Binding-site contacts:
Ligand atom CG contacts residue GLY34 of chain 2.A at 4.0 Å.
Ligand atom N contacts residue TYR151 of chain 2.A at 2.9 Å (h-bond).
Ligand atom C contacts residue GLN173 of chain 2.A at 3.7 Å.
Ligand atom CE2 contacts residue GLN155 of chain 2.A at 4.1 Å.
Ligand atom C contacts residue TYR151 of chain 2.A at 3.1 Å (hydrophobic).
Ligand atom CB contacts residue GLY34 of chain 2.A at 3.7 Å.
Ligand atom BR contacts residue GLN155 of chain 2.A at 3.7 Å.
Ligand atom CB contacts residue TYR151 of chain 2.A at 3.6 Å (hydrophobic).
Ligand atom CA contacts residue GLY34 of chain 2.A at 4.0 Å.
Ligand atom CE2 contacts residue ALA67 of chain 2.A at 4.2 Å (hydrophobic).
Ligand atom CZ contacts residue GLN155 of chain 2.A at 3.7 Å.
Ligand atom N contacts residue GLN155 of chain 2.A at 2.8 Å (h-bond).
Ligand atom CE2 contacts residue LEU65 of chain 2.A at 3.5 Å (hydrophobic).
Ligand atom O contacts residue GLU36 of chain 2.A at 4.0 Å.
Ligand atom CD1 contacts residue GLY34 of chain 2.A at 3.6 Å.
Ligand atom OXT contacts residue PHE35 of chain 2.A at 3.6 Å.
Ligand atom O contacts residue TYR151 of chain 2.A at 3.4 Å (h-bond).
Ligand atom CA contacts residue GLN155 of chain 2.A at 4.0 Å.
Ligand atom CD2 contacts residue GLN155 of chain 2.A at 3.9 Å.
Ligand atom CB contacts residue ALA67 of chain 2.A at 4.1 Å (hydrophobic).
Ligand atom OXT contacts residue GLY34 of chain 2.A at 3.8 Å.
Ligand atom CA contacts residue GLN173 of chain 2.A at 3.4 Å.
Ligand atom OXT contacts residue GLU36 of chain 2.A at 3.1 Å (salt-bridge).
Ligand atom CG contacts residue ALA67 of chain 2.A at 4.0 Å (hydrophobic).
Ligand atom C contacts residue GLU36 of chain 2.A at 3.9 Å.
Ligand atom CD1 contacts residue GLN155 of chain 2.A at 3.7 Å.
Ligand atom BR contacts residue HIS160 of chain 2.A at 3.5 Å.
Ligand atom CD2 contacts residue ALA67 of chain 2.A at 3.5 Å (hydrophobic).
Ligand atom N contacts residue GLN173 of chain 2.A at 2.7 Å (h-bond).
Ligand atom CE1 contacts residue GLN155 of chain 2.A at 3.7 Å.
Ligand atom CE2 contacts residue HIS70 of chain 2.A at 3.4 Å.
Ligand atom CD2 contacts residue HIS70 of chain 2.A at 3.6 Å.
Ligand atom CB contacts residue GLU36 of chain 2.A at 3.9 Å.
Ligand atom O contacts residue GLN173 of chain 2.A at 3.0 Å (h-bond).
Ligand atom BR contacts residue LEU65 of chain 2.A at 3.7 Å.
Ligand atom CA contacts residue TYR151 of chain 2.A at 3.4 Å (hydrophobic).
Ligand atom CZ contacts residue LEU65 of chain 2.A at 3.6 Å (hydrophobic).
Ligand atom BR contacts residue TYR161 of chain 2.A at 3.5 Å.
Ligand atom CG contacts residue GLN155 of chain 2.A at 3.7 Å.
Ligand atom CE1 contacts residue GLY34 of chain 2.A at 3.9 Å.

Sequence of chain 2.A:
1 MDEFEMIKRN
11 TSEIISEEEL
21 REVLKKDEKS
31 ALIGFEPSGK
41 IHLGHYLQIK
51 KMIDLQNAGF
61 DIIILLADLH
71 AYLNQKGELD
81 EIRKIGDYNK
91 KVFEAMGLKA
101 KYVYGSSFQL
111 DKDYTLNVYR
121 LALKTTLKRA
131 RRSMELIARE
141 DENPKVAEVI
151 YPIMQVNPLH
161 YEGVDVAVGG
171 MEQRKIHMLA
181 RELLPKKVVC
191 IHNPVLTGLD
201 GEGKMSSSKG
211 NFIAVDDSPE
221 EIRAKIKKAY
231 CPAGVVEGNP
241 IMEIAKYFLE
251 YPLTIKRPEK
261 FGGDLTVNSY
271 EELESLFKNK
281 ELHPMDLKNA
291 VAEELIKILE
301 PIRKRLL

A protein and the small-molecule ligand that binds it are described below.
Small molecule (SMILES): N[C@@H](Cc1ccc(Br)cc1)C(=O)O